Binding-site contacts:
Ligand atom C8 contacts residue PHE65 of chain 1.A at 3.8 Å (hydrophobic).
Ligand atom C5 contacts residue ILE54 of chain 1.A at 4.2 Å (hydrophobic).
Ligand atom C7 contacts residue PHE112 of chain 1.A at 3.5 Å (hydrophobic).
Ligand atom C2 contacts residue ALA80 of chain 1.A at 3.9 Å (hydrophobic).
Ligand atom C5 contacts residue PHE65 of chain 1.A at 4.5 Å (hydrophobic).
Ligand atom C3 contacts residue PHE114 of chain 1.A at 3.6 Å (hydrophobic).
Ligand atom C8 contacts residue PHE114 of chain 1.A at 3.5 Å (hydrophobic).
Ligand atom C2 contacts residue LEU91 of chain 1.A at 4.2 Å (hydrophobic).
Ligand atom C3 contacts residue ALA80 of chain 1.A at 4.2 Å (hydrophobic).
Ligand atom C6 contacts residue ASN62 of chain 1.A at 4.2 Å.
Ligand atom C1 contacts residue PHE65 of chain 1.A at 4.2 Å (hydrophobic).
Ligand atom C1 contacts residue THR79 of chain 1.A at 4.3 Å.
Ligand atom O1 contacts residue ASN62 of chain 1.A at 3.8 Å.
Ligand atom C1 contacts residue LEU78 of chain 1.A at 3.8 Å (hydrophobic).
Ligand atom C1 contacts residue LEU61 of chain 1.A at 3.3 Å (hydrophobic).
Ligand atom C2 contacts residue LEU78 of chain 1.A at 4.1 Å (hydrophobic).
Ligand atom O1 contacts residue THR79 of chain 1.A at 3.1 Å (h-bond).
Ligand atom C3 contacts residue PHE65 of chain 1.A at 4.0 Å (hydrophobic).
Ligand atom C7 contacts residue PHE114 of chain 1.A at 3.5 Å (hydrophobic).
Ligand atom C8 contacts residue PHE112 of chain 1.A at 3.8 Å (hydrophobic).
Ligand atom C1 contacts residue ALA80 of chain 1.A at 3.7 Å (hydrophobic).
Ligand atom C2 contacts residue PHE65 of chain 1.A at 4.1 Å (hydrophobic).
Ligand atom C5 contacts residue LEU61 of chain 1.A at 4.1 Å (hydrophobic).
Ligand atom C8 contacts residue PHE129 of chain 1.A at 3.5 Å (hydrophobic).
Ligand atom O1 contacts residue ALA80 of chain 1.A at 3.3 Å (h-bond).
Ligand atom CG contacts residue PHE65 of chain 1.A at 4.1 Å (hydrophobic).
Ligand atom CG contacts residue PHE114 of chain 1.A at 4.1 Å (hydrophobic).
Ligand atom C6 contacts residue ALA80 of chain 1.A at 4.3 Å (hydrophobic).
Ligand atom O1 contacts residue LEU61 of chain 1.A at 2.8 Å (h-bond).
Ligand atom C6 contacts residue LEU61 of chain 1.A at 3.4 Å (hydrophobic).
Ligand atom C8 contacts residue IPA1 of chain 1.I at 3.9 Å.
Ligand atom O1 contacts residue GLY63 of chain 1.A at 2.9 Å (h-bond).
Ligand atom C3 contacts residue LEU91 of chain 1.A at 4.3 Å (hydrophobic).
Ligand atom C1 contacts residue ASN62 of chain 1.A at 4.5 Å.
Ligand atom C6 contacts residue GLY63 of chain 1.A at 3.5 Å.
Ligand atom O1 contacts residue LEU78 of chain 1.A at 2.5 Å (h-bond).
Ligand atom C1 contacts residue GLY63 of chain 1.A at 3.5 Å.

Sequence of chain 1.A:
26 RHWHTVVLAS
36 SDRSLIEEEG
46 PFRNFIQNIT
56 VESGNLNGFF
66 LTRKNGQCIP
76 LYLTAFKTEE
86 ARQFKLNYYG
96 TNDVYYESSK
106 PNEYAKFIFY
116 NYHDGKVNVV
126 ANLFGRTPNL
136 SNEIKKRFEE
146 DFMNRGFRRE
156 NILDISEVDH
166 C

The protein below binds the small molecule below.
Small molecule (SMILES): CCc1ccc(O)cc1